Binding-site contacts:
Ligand atom C5 contacts residue SER197 of chain 26.E at 4.2 Å.
Ligand atom O7 contacts residue ASN200 of chain 26.E at 3.3 Å (h-bond).
Ligand atom C4 contacts residue ASN200 of chain 26.E at 3.8 Å.
Ligand atom C3 contacts residue ASN200 of chain 26.E at 3.7 Å.
Ligand atom C7 contacts residue ASN200 of chain 26.E at 3.6 Å.
Ligand atom C2 contacts residue LEU192 of chain 26.E at 4.3 Å (hydrophobic).
Ligand atom C1 contacts residue ASN200 of chain 26.E at 1.4 Å.
Ligand atom O7 contacts residue LYS203 of chain 26.E at 4.0 Å.
Ligand atom C6 contacts residue ASN200 of chain 26.E at 3.3 Å.
Ligand atom C7 contacts residue LEU192 of chain 26.E at 3.8 Å (hydrophobic).
Ligand atom C8 contacts residue VAL205 of chain 26.E at 3.7 Å (hydrophobic).
Ligand atom C1 contacts residue LEU192 of chain 26.E at 3.9 Å (hydrophobic).
Ligand atom O5 contacts residue SER197 of chain 26.E at 4.0 Å.
Ligand atom N2 contacts residue LEU192 of chain 26.E at 3.5 Å.
Ligand atom O6 contacts residue ASN200 of chain 26.E at 3.0 Å (h-bond).
Ligand atom C2 contacts residue ASN200 of chain 26.E at 2.5 Å.
Ligand atom O5 contacts residue ASN200 of chain 26.E at 2.5 Å (h-bond).
Ligand atom C6 contacts residue LEU199 of chain 26.E at 4.1 Å (hydrophobic).
Ligand atom C8 contacts residue LEU192 of chain 26.E at 3.7 Å (hydrophobic).
Ligand atom C6 contacts residue SER197 of chain 26.E at 4.3 Å.
Ligand atom N2 contacts residue ASN200 of chain 26.E at 3.3 Å (h-bond).
Ligand atom C5 contacts residue ASN200 of chain 26.E at 3.3 Å.

Sequence of chain 26.E:
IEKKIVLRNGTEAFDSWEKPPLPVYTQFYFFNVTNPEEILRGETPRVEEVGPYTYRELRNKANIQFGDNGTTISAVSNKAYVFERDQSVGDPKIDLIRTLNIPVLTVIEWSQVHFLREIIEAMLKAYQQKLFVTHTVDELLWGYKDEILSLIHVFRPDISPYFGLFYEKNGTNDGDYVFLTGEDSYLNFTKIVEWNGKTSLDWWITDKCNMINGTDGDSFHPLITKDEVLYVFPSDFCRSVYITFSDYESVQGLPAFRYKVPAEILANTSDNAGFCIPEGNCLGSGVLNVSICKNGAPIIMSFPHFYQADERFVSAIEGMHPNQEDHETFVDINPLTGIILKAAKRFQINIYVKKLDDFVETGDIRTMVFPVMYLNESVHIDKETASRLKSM

The small molecule below binds the protein below.
Small molecule (SMILES): CC(=O)N[C@@H]1[C@@H](O)[C@H](O)[C@@H](CO)O[C@H]1O